Sequence of chain 1.A:
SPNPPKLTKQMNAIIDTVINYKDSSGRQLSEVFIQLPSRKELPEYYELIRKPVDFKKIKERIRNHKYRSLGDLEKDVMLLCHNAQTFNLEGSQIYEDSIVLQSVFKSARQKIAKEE

Binding-site contacts:
Ligand atom C17 contacts residue PHE39 of chain 1.A at 3.4 Å (hydrophobic).
Ligand atom C16 contacts residue LEU42 of chain 1.A at 3.3 Å (hydrophobic).
Ligand atom C5 contacts residue PRO43 of chain 1.A at 3.8 Å (hydrophobic).
Ligand atom C20 contacts residue TYR51 of chain 1.A at 3.2 Å (hydrophobic).
Ligand atom C18 contacts residue ASP60 of chain 1.A at 4.0 Å.
Ligand atom C12 contacts residue ASN94 of chain 1.A at 3.9 Å.
Ligand atom N contacts residue PRO43 of chain 1.A at 3.9 Å.
Ligand atom C18 contacts residue PHE39 of chain 1.A at 3.8 Å (hydrophobic).
Ligand atom O1 contacts residue TYR51 of chain 1.A at 3.5 Å.
Ligand atom C9 contacts residue ASN94 of chain 1.A at 3.7 Å.
Ligand atom O contacts residue TYR51 of chain 1.A at 2.7 Å (h-bond).
Ligand atom C3 contacts residue LEU48 of chain 1.A at 3.9 Å (hydrophobic).
Ligand atom C14 contacts residue TYR51 of chain 1.A at 3.8 Å (hydrophobic).
Ligand atom C14 contacts residue ASN94 of chain 1.A at 3.9 Å.
Ligand atom N3 contacts residue ILE100 of chain 1.A at 3.8 Å.
Ligand atom C12 contacts residue ILE100 of chain 1.A at 3.5 Å (hydrophobic).
Ligand atom C18 contacts residue LEU42 of chain 1.A at 3.8 Å (hydrophobic).
Ligand atom O contacts residue ASN89 of chain 1.A at 3.7 Å.
Ligand atom C16 contacts residue VAL38 of chain 1.A at 3.5 Å (hydrophobic).
Ligand atom C15 contacts residue LEU42 of chain 1.A at 3.5 Å (hydrophobic).
Ligand atom C19 contacts residue LEU42 of chain 1.A at 4.0 Å (hydrophobic).
Ligand atom C16 contacts residue PHE39 of chain 1.A at 3.9 Å (hydrophobic).
Ligand atom C17 contacts residue VAL38 of chain 1.A at 3.9 Å (hydrophobic).
Ligand atom O1 contacts residue ASN94 of chain 1.A at 2.8 Å (h-bond).
Ligand atom C19 contacts residue VAL59 of chain 1.A at 3.6 Å (hydrophobic).
Ligand atom C contacts residue GLU47 of chain 1.A at 3.4 Å.
Ligand atom C1 contacts residue GLU47 of chain 1.A at 3.9 Å.
Ligand atom O contacts residue ALA90 of chain 1.A at 3.2 Å.
Ligand atom C13 contacts residue ILE100 of chain 1.A at 3.6 Å (hydrophobic).
Ligand atom C18 contacts residue VAL59 of chain 1.A at 3.3 Å (hydrophobic).
Ligand atom C4 contacts residue LEU48 of chain 1.A at 4.0 Å (hydrophobic).
Ligand atom C11 contacts residue LEU48 of chain 1.A at 3.8 Å (hydrophobic).
Ligand atom N2 contacts residue LEU48 of chain 1.A at 3.7 Å.
Ligand atom O1 contacts residue ILE100 of chain 1.A at 3.9 Å.
Ligand atom C20 contacts residue LEU42 of chain 1.A at 3.8 Å (hydrophobic).
Ligand atom C18 contacts residue LEU86 of chain 1.A at 3.9 Å (hydrophobic).
Ligand atom C19 contacts residue LEU86 of chain 1.A at 4.0 Å (hydrophobic).
Ligand atom C17 contacts residue LEU42 of chain 1.A at 3.5 Å (hydrophobic).
Ligand atom C19 contacts residue TYR51 of chain 1.A at 3.5 Å (hydrophobic).
Ligand atom C14 contacts residue ILE100 of chain 1.A at 3.9 Å (hydrophobic).

A protein and the small-molecule ligand that binds it are described below.
Small molecule (SMILES): O=C(/C=C/N1[C@H]2CC[C@@H]1c1ncnc(NC3CC3)c1C2)c1ccccc1O